Binding-site contacts:
Ligand atom O6 contacts residue ASP179 of chain 1.A at 2.6 Å (salt-bridge).
Ligand atom O3 contacts residue ASN49 of chain 1.A at 3.1 Å (h-bond).
Ligand atom O5 contacts residue GLN217 of chain 1.A at 2.8 Å (h-bond).
Ligand atom O3 contacts residue TRP40 of chain 1.A at 3.3 Å.
Ligand atom O6 contacts residue TRP367 of chain 1.A at 3.0 Å (h-bond).
Ligand atom C2 contacts residue TYR145 of chain 1.A at 3.2 Å (hydrophobic).
Ligand atom O2 contacts residue ASN37 of chain 1.A at 3.1 Å (h-bond).
Ligand atom C6 contacts residue GLN217 of chain 1.A at 3.4 Å.
Ligand atom C3 contacts residue ASP173 of chain 1.A at 3.2 Å.
Ligand atom C6 contacts residue TRP38 of chain 1.A at 3.1 Å (hydrophobic).
Ligand atom C3 contacts residue TRP40 of chain 1.A at 3.2 Å (hydrophobic).
Ligand atom O2 contacts residue SER365 of chain 1.A at 2.8 Å (h-bond).
Ligand atom O4 contacts residue TYR145 of chain 1.A at 3.2 Å (h-bond).
Ligand atom O2 contacts residue ASN49 of chain 1.A at 3.4 Å (h-bond).
Ligand atom O5 contacts residue GLU212 of chain 1.A at 2.3 Å (salt-bridge).
Ligand atom C1 contacts residue GLU212 of chain 1.A at 1.4 Å.
Ligand atom C6 contacts residue ASP179 of chain 1.A at 3.2 Å.
Ligand atom F2 contacts residue GLU212 of chain 1.A at 2.7 Å.
Ligand atom O6 contacts residue TYR247 of chain 1.A at 2.6 Å (h-bond).
Ligand atom O6 contacts residue LYS181 of chain 1.A at 2.8 Å (salt-bridge).
Ligand atom C6 contacts residue VAL104 of chain 1.A at 3.1 Å (hydrophobic).
Ligand atom O6 contacts residue GLN217 of chain 1.A at 2.5 Å (h-bond).
Ligand atom O5 contacts residue ARG107 of chain 1.A at 3.2 Å (salt-bridge).
Ligand atom F2 contacts residue GLN175 of chain 1.A at 3.2 Å.
Ligand atom O6 contacts residue ARG107 of chain 1.A at 2.9 Å (salt-bridge).
Ligand atom O3 contacts residue ARG107 of chain 1.A at 2.9 Å (salt-bridge).
Ligand atom O6 contacts residue VAL104 of chain 1.A at 3.2 Å (h-bond).
Ligand atom C1 contacts residue BGC2 of chain 1.B at 3.2 Å.
Ligand atom O2 contacts residue ASP368 of chain 1.A at 3.0 Å (salt-bridge).
Ligand atom C5 contacts residue GLU212 of chain 1.A at 2.9 Å.
Ligand atom F2 contacts residue SER174 of chain 1.A at 3.1 Å.
Ligand atom C3 contacts residue GLU212 of chain 1.A at 3.1 Å.
Ligand atom O3 contacts residue ASP173 of chain 1.A at 3.1 Å (salt-bridge).
Ligand atom O2 contacts residue TYR145 of chain 1.A at 2.7 Å (h-bond).
Ligand atom C5 contacts residue TRP38 of chain 1.A at 3.4 Å (hydrophobic).
Ligand atom C2 contacts residue GLU212 of chain 1.A at 2.5 Å.
Ligand atom C6 contacts residue TYR145 of chain 1.A at 3.3 Å (hydrophobic).
Ligand atom O2 contacts residue ASN103 of chain 1.A at 2.7 Å (h-bond).
Ligand atom C1 contacts residue ASP214 of chain 1.A at 3.3 Å.
Ligand atom O3 contacts residue GLN175 of chain 1.A at 3.3 Å.

Sequence of chain 1.A:
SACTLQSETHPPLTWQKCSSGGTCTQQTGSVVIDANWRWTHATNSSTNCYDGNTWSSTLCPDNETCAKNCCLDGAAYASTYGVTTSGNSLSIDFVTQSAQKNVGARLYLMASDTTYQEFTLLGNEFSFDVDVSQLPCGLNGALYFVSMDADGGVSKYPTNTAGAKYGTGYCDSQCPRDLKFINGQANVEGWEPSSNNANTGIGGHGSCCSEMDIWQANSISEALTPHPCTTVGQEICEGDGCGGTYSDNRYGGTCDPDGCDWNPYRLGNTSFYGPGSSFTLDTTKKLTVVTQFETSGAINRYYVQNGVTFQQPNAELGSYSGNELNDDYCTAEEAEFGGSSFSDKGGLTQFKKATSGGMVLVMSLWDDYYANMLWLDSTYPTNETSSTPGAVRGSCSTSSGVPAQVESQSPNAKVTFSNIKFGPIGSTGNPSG

This small molecule binds to this protein.
Small molecule (SMILES): OC[C@H]1O[C@@H](O[C@H]2[C@H](O)[C@@H](O)[C@H](O[C@H]3[C@H](O)[C@@H](O)[C@H](O[C@H]4[C@H](O)[C@@H](O)[C@H](O[C@H]5[C@H](O)[C@@H](O)[C@H](O[C@H]6[C@H](O)[C@@H](F)CO[C@@H]6CO)O[C@@H]5CO)O[C@@H]4CO)O[C@@H]3CO)O[C@@H]2CO)[C@H](O)[C@@H](O)[C@@H]1O